This small molecule binds to this protein.
Small molecule (SMILES): C[C@H](CCC(=O)O)[C@H]1CC[C@H]2[C@@H]3[C@H](O)C[C@@H]4C[C@H](O)CC[C@]4(C)[C@H]3C[C@H](O)[C@]12C

Sequence of chain 1.A:
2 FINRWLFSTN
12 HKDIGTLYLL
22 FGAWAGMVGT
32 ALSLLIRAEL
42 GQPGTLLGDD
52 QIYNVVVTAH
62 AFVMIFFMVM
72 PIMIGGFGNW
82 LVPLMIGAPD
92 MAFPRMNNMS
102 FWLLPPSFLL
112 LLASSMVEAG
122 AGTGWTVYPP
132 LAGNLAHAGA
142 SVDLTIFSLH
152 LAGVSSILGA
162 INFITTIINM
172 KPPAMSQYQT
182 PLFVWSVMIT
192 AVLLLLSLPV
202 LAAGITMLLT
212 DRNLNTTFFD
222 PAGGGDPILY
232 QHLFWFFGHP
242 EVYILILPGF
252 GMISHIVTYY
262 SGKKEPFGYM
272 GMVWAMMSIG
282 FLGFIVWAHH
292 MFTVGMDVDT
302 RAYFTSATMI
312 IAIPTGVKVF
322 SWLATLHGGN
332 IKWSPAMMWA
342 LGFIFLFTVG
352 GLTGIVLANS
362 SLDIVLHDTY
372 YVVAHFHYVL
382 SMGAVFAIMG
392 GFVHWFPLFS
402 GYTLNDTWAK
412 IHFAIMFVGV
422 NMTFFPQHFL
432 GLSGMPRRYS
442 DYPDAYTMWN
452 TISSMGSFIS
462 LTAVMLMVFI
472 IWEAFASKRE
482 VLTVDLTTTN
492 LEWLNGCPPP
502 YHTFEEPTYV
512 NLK

Binding-site contacts:
Ligand atom C23 contacts residue MET271 of chain 1.A at 4.3 Å (hydrophobic).
Ligand atom O12 contacts residue GLN59 of chain 1.B at 3.6 Å.
Ligand atom C7 contacts residue GLU62 of chain 1.B at 3.7 Å.
Ligand atom C15 contacts residue GLY272 of chain 1.A at 3.8 Å.
Ligand atom C15 contacts residue MET271 of chain 1.A at 3.9 Å (hydrophobic).
Ligand atom C7 contacts residue GLN59 of chain 1.B at 4.1 Å.
Ligand atom C6 contacts residue THR66 of chain 1.B at 3.9 Å.
Ligand atom C4 contacts residue GLU62 of chain 1.B at 3.8 Å.
Ligand atom C6 contacts residue GLU62 of chain 1.B at 4.3 Å.
Ligand atom O25 contacts residue MET271 of chain 1.A at 3.5 Å.
Ligand atom O3 contacts residue GLU62 of chain 1.B at 3.9 Å.
Ligand atom O3 contacts residue GLN59 of chain 1.B at 2.7 Å (h-bond).
Ligand atom C24 contacts residue MET271 of chain 1.A at 3.7 Å (hydrophobic).
Ligand atom C16 contacts residue GLY272 of chain 1.A at 4.3 Å.
Ligand atom C8 contacts residue GLN59 of chain 1.B at 4.2 Å.
Ligand atom C19 contacts residue TRP275 of chain 1.A at 3.8 Å (hydrophobic).
Ligand atom C5 contacts residue THR66 of chain 1.B at 3.9 Å.
Ligand atom C3 contacts residue THR63 of chain 1.B at 4.2 Å.
Ligand atom C9 contacts residue GLN59 of chain 1.B at 4.1 Å.
Ligand atom C16 contacts residue MET271 of chain 1.A at 3.7 Å (hydrophobic).
Ligand atom O3 contacts residue THR66 of chain 1.B at 4.2 Å.
Ligand atom C3 contacts residue GLN59 of chain 1.B at 3.7 Å.
Ligand atom C4 contacts residue GLN59 of chain 1.B at 3.7 Å.
Ligand atom C14 contacts residue GLN59 of chain 1.B at 3.9 Å.
Ligand atom O26 contacts residue MET271 of chain 1.A at 3.8 Å.
Ligand atom C6 contacts residue TRP275 of chain 1.A at 3.7 Å (hydrophobic).
Ligand atom C3 contacts residue THR66 of chain 1.B at 3.7 Å.
Ligand atom C15 contacts residue TRP275 of chain 1.A at 3.8 Å (hydrophobic).
Ligand atom C7 contacts residue TRP275 of chain 1.A at 4.0 Å (hydrophobic).
Ligand atom C18 contacts residue TRP275 of chain 1.A at 4.0 Å (hydrophobic).
Ligand atom C8 contacts residue TRP275 of chain 1.A at 4.4 Å (hydrophobic).
Ligand atom C3 contacts residue GLU62 of chain 1.B at 4.3 Å.
Ligand atom C4 contacts residue THR66 of chain 1.B at 3.7 Å.
Ligand atom O7 contacts residue GLU62 of chain 1.B at 2.8 Å (salt-bridge).
Ligand atom C22 contacts residue MET271 of chain 1.A at 3.6 Å (hydrophobic).
Ligand atom O3 contacts residue THR63 of chain 1.B at 2.9 Å (h-bond).
Ligand atom O7 contacts residue GLN59 of chain 1.B at 2.9 Å (h-bond).
Ligand atom C2 contacts residue GLN59 of chain 1.B at 4.1 Å.

Sequence of chain 1.B:
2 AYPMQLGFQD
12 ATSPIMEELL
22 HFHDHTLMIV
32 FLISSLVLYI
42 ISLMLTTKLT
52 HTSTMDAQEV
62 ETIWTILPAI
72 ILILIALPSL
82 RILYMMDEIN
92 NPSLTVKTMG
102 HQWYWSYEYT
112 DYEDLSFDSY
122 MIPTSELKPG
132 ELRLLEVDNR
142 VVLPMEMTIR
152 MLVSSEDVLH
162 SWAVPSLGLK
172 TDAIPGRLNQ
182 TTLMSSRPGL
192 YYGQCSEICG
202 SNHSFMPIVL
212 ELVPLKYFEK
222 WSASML